Sequence of chain 1.A:
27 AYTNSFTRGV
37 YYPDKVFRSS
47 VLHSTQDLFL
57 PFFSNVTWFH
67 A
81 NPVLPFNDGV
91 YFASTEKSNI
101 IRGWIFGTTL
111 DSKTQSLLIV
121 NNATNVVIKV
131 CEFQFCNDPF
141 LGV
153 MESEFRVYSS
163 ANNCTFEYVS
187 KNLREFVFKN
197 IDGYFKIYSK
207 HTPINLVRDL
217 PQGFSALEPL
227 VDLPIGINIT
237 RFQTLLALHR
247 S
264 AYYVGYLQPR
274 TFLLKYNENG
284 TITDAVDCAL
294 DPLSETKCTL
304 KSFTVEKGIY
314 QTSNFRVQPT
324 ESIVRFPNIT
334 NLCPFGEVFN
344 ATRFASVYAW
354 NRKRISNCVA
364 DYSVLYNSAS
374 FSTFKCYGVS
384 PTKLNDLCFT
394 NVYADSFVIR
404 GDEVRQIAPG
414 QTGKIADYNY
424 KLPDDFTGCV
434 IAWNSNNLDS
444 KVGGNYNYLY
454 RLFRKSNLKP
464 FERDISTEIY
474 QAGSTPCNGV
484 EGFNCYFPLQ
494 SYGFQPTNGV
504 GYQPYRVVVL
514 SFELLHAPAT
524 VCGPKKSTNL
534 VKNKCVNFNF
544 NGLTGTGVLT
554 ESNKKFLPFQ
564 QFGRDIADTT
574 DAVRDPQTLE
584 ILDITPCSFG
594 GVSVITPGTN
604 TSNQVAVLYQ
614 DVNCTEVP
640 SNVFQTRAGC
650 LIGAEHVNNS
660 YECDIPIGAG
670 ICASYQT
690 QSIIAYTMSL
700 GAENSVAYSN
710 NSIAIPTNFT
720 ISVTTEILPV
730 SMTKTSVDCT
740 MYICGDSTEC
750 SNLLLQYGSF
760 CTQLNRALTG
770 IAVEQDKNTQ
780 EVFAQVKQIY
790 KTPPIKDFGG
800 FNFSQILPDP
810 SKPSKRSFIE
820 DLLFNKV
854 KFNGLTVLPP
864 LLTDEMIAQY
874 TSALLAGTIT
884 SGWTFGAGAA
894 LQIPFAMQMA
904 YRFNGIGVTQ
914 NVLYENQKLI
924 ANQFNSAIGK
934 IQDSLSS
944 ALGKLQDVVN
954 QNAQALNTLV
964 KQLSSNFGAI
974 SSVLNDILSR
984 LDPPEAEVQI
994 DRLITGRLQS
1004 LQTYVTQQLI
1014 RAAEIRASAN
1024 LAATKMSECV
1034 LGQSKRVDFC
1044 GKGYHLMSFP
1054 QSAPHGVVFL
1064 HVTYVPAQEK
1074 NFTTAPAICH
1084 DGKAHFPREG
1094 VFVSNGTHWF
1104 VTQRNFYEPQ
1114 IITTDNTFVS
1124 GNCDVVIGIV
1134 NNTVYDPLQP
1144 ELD

Sequence of chain 1.C:
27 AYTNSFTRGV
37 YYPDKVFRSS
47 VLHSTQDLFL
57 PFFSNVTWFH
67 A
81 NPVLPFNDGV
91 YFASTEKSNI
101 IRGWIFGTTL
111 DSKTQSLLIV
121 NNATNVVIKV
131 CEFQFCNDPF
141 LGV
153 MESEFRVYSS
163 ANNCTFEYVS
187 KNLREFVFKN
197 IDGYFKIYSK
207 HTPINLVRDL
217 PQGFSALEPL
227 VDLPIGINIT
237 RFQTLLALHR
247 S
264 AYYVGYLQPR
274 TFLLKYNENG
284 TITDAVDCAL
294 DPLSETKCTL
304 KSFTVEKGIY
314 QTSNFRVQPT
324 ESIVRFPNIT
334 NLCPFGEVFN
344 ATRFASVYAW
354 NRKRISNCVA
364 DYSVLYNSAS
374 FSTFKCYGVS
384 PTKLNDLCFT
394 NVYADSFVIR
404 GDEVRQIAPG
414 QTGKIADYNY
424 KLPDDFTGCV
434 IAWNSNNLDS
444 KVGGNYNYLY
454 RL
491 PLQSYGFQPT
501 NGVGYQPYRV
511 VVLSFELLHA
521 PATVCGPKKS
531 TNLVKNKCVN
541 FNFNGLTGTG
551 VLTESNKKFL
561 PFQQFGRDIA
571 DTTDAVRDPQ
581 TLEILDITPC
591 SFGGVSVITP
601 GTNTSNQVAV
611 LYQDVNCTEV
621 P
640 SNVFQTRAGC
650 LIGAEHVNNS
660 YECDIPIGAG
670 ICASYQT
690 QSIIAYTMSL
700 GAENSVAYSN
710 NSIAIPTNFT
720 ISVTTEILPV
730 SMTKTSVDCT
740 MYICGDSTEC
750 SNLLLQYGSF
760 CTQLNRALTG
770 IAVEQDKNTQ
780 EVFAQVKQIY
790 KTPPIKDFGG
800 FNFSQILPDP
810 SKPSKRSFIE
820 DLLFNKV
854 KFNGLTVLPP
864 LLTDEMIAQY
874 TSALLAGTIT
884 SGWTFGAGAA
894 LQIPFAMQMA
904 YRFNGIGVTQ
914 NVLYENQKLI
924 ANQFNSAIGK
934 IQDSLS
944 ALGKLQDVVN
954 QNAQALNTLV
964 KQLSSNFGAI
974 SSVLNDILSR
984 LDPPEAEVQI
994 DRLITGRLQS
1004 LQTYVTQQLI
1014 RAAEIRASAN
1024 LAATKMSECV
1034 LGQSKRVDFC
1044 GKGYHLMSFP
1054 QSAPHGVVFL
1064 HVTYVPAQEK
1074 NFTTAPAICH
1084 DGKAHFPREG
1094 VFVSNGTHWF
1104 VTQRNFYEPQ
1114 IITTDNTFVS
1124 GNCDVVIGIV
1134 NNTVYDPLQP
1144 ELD

Binding-site contacts:
Ligand atom C7 contacts residue ASN709 of chain 1.C at 3.4 Å.
Ligand atom O7 contacts residue ASN709 of chain 1.C at 4.2 Å.
Ligand atom C4 contacts residue ASN709 of chain 1.C at 4.2 Å.
Ligand atom C5 contacts residue ASN709 of chain 1.C at 3.7 Å.
Ligand atom C1 contacts residue ASN709 of chain 1.C at 1.4 Å.
Ligand atom C2 contacts residue ASN709 of chain 1.C at 2.4 Å.
Ligand atom C3 contacts residue ASN709 of chain 1.C at 3.8 Å.
Ligand atom O5 contacts residue ASN709 of chain 1.C at 2.4 Å (h-bond).
Ligand atom C1 contacts residue ASP796 of chain 1.A at 4.1 Å.
Ligand atom O7 contacts residue GLY1131 of chain 1.C at 4.0 Å.
Ligand atom N2 contacts residue ASN709 of chain 1.C at 2.8 Å (h-bond).
Ligand atom O7 contacts residue ILE1130 of chain 1.C at 4.5 Å.
Ligand atom C8 contacts residue ASN709 of chain 1.C at 3.6 Å.
Ligand atom O5 contacts residue ASP796 of chain 1.A at 3.9 Å.

This protein binds this small molecule.
Small molecule (SMILES): CC(=O)N[C@H]1[C@H](O[C@H]2[C@H](O)[C@@H](NC(C)=O)CO[C@@H]2CO)O[C@H](CO)[C@@H](O)[C@@H]1O